Sequence of chain 3.C:
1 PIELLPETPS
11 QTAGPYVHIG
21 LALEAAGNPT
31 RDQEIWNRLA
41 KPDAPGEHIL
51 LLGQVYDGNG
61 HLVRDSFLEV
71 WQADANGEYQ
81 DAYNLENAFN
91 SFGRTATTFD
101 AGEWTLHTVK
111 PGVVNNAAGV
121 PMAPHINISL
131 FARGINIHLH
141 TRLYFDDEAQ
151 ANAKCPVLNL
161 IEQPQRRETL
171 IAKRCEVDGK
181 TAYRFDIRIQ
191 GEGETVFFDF

A protein and the small-molecule ligand that binds it are described below.
Small molecule (SMILES): Oc1ccc(F)cc1O

Sequence of chain 3.D:
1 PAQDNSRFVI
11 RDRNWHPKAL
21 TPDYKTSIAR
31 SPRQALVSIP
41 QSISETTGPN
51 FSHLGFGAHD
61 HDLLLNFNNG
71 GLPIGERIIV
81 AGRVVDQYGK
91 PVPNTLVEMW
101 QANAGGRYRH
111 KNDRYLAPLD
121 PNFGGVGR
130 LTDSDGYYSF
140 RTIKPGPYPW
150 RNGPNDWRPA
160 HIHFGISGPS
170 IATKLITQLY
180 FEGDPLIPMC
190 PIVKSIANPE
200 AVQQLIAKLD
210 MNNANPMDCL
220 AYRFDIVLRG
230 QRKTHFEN

Binding-site contacts:
Ligand atom C3 contacts residue PRO40 of chain 3.D at 3.8 Å (hydrophobic).
Ligand atom C5 contacts residue LEU160 of chain 3.C at 4.1 Å (hydrophobic).
Ligand atom C6 contacts residue LEU160 of chain 3.C at 4.0 Å (hydrophobic).
Ligand atom F9 contacts residue PRO153 of chain 3.E at 3.8 Å.
Ligand atom C5 contacts residue PRO40 of chain 3.D at 3.8 Å (hydrophobic).
Ligand atom C1 contacts residue PRO40 of chain 3.D at 4.0 Å (hydrophobic).
Ligand atom O8 contacts residue PRO215 of chain 4.E at 3.6 Å.
Ligand atom C5 contacts residue SER38 of chain 3.D at 3.6 Å.
Ligand atom C3 contacts residue PRO153 of chain 3.E at 4.3 Å (hydrophobic).
Ligand atom C3 contacts residue MET216 of chain 4.E at 4.0 Å (hydrophobic).
Ligand atom C5 contacts residue ILE39 of chain 3.D at 4.2 Å (hydrophobic).
Ligand atom C6 contacts residue PRO40 of chain 3.D at 3.9 Å (hydrophobic).
Ligand atom C2 contacts residue MET216 of chain 4.E at 3.5 Å (hydrophobic).
Ligand atom F9 contacts residue ILE39 of chain 3.D at 3.5 Å.
Ligand atom C4 contacts residue ILE39 of chain 3.D at 3.9 Å (hydrophobic).
Ligand atom O8 contacts residue MET216 of chain 4.E at 3.5 Å.
Ligand atom C6 contacts residue MET216 of chain 4.E at 4.3 Å (hydrophobic).
Ligand atom F9 contacts residue SER38 of chain 3.D at 3.2 Å.
Ligand atom C2 contacts residue PRO40 of chain 3.D at 3.7 Å (hydrophobic).
Ligand atom O7 contacts residue PRO40 of chain 3.D at 4.3 Å.
Ligand atom C5 contacts residue ARG150 of chain 3.E at 4.2 Å.
Ligand atom C4 contacts residue PRO40 of chain 3.D at 3.8 Å (hydrophobic).
Ligand atom O8 contacts residue PRO40 of chain 3.D at 3.8 Å.
Ligand atom C1 contacts residue MET216 of chain 4.E at 3.6 Å (hydrophobic).
Ligand atom O7 contacts residue MET216 of chain 4.E at 3.9 Å.
Ligand atom C3 contacts residue PRO215 of chain 4.E at 4.4 Å (hydrophobic).
Ligand atom C3 contacts residue ILE39 of chain 3.D at 4.2 Å (hydrophobic).
Ligand atom C4 contacts residue SER38 of chain 3.D at 4.0 Å.
Ligand atom C6 contacts residue ARG150 of chain 3.E at 3.9 Å.
Ligand atom F9 contacts residue PRO40 of chain 3.D at 4.0 Å.

Sequence of chain 4.E:
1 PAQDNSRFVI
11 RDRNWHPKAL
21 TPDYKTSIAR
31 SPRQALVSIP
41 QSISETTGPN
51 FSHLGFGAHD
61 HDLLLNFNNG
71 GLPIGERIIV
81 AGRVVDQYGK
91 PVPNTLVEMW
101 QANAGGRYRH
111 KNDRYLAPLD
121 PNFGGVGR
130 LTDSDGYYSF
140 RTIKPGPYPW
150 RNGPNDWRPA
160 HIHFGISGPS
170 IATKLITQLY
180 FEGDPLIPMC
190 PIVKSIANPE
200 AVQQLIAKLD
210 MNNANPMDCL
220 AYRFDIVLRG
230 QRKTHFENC

Sequence of chain 3.E:
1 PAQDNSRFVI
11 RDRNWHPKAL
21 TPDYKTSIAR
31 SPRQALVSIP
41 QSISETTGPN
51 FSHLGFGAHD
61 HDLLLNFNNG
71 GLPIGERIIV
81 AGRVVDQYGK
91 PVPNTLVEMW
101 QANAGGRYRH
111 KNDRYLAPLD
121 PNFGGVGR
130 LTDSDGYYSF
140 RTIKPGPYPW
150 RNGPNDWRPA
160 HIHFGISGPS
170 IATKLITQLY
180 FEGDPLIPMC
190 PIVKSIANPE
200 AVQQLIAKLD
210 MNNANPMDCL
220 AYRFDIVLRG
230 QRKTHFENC